A protein and the small-molecule ligand that binds it are described below.
Small molecule (SMILES): CC(=O)N[C@H]1[C@H](O[C@H]2[C@H](O)[C@@H](NC(C)=O)CO[C@@H]2CO)O[C@H](CO)[C@@H](O)[C@@H]1O

Sequence of chain 1.A:
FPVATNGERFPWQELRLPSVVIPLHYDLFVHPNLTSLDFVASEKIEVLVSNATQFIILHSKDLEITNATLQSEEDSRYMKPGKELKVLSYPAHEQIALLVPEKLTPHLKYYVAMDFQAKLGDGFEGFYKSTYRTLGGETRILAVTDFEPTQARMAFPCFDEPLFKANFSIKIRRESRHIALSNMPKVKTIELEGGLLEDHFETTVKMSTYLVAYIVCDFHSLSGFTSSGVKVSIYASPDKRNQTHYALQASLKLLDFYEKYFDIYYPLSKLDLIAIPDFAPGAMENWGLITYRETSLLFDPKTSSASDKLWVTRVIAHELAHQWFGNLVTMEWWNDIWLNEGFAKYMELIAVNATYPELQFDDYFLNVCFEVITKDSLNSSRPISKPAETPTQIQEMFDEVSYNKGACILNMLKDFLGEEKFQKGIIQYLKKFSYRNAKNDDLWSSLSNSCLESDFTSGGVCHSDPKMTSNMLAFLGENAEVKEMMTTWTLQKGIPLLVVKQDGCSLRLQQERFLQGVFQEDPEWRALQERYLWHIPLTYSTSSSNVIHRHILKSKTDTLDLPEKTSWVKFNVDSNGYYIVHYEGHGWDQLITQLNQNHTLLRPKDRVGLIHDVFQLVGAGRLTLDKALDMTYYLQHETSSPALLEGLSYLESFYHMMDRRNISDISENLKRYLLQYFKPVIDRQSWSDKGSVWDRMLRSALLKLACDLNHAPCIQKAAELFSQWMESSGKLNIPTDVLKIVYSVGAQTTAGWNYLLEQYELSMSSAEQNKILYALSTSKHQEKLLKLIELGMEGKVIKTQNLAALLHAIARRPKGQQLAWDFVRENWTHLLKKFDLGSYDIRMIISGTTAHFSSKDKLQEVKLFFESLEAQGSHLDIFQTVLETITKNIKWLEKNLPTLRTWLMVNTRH

Binding-site contacts:
Ligand atom C4 contacts residue ASN85 of chain 1.A at 4.3 Å.
Ligand atom O3 contacts residue GLU227 of chain 1.A at 3.5 Å (salt-bridge).
Ligand atom C1 contacts residue THR87 of chain 1.A at 4.2 Å.
Ligand atom C8 contacts residue LEU248 of chain 1.A at 3.7 Å (hydrophobic).
Ligand atom C6 contacts residue THR87 of chain 1.A at 4.1 Å.
Ligand atom C4 contacts residue GLU227 of chain 1.A at 4.3 Å.
Ligand atom O6 contacts residue SER88 of chain 1.A at 3.7 Å.
Ligand atom C3 contacts residue ASN85 of chain 1.A at 3.8 Å.
Ligand atom N2 contacts residue LEU248 of chain 1.A at 3.8 Å.
Ligand atom C7 contacts residue LEU248 of chain 1.A at 3.7 Å (hydrophobic).
Ligand atom O7 contacts residue LEU248 of chain 1.A at 3.7 Å.
Ligand atom C1 contacts residue GLU227 of chain 1.A at 3.9 Å.
Ligand atom O6 contacts residue GLY246 of chain 1.A at 4.4 Å.
Ligand atom O5 contacts residue ASN85 of chain 1.A at 2.4 Å (h-bond).
Ligand atom C5 contacts residue THR87 of chain 1.A at 3.7 Å.
Ligand atom O6 contacts residue THR87 of chain 1.A at 4.2 Å.
Ligand atom C8 contacts residue PRO84 of chain 1.A at 4.0 Å (hydrophobic).
Ligand atom C7 contacts residue GLU227 of chain 1.A at 4.0 Å.
Ligand atom O5 contacts residue SER88 of chain 1.A at 4.2 Å.
Ligand atom O3 contacts residue LEU248 of chain 1.A at 3.8 Å.
Ligand atom N2 contacts residue GLU227 of chain 1.A at 2.9 Å (salt-bridge).
Ligand atom C8 contacts residue ARG226 of chain 1.A at 4.1 Å.
Ligand atom C8 contacts residue ASN85 of chain 1.A at 4.2 Å.
Ligand atom O5 contacts residue THR87 of chain 1.A at 4.0 Å.
Ligand atom C8 contacts residue GLU227 of chain 1.A at 3.6 Å.
Ligand atom C2 contacts residue ASN85 of chain 1.A at 2.5 Å.
Ligand atom C8 contacts residue HIS83 of chain 1.A at 3.7 Å.
Ligand atom C7 contacts residue ASN85 of chain 1.A at 3.0 Å.
Ligand atom N2 contacts residue ASN85 of chain 1.A at 2.8 Å (h-bond).
Ligand atom O7 contacts residue ASN85 of chain 1.A at 2.9 Å (h-bond).
Ligand atom C2 contacts residue GLU227 of chain 1.A at 3.5 Å.
Ligand atom C8 contacts residue ARG225 of chain 1.A at 4.5 Å.
Ligand atom C3 contacts residue GLU227 of chain 1.A at 3.1 Å.
Ligand atom O7 contacts residue HIS83 of chain 1.A at 2.8 Å (h-bond).
Ligand atom C1 contacts residue ASN85 of chain 1.A at 1.4 Å.
Ligand atom C5 contacts residue ASN85 of chain 1.A at 3.6 Å.
Ligand atom C7 contacts residue HIS83 of chain 1.A at 3.6 Å.